A protein and the small-molecule ligand that binds it are described below.
Small molecule (SMILES): Cc1ccc(NC(=O)Nc2cccc(C(=O)O)c2)cc1

Binding-site contacts:
Ligand atom CAO contacts residue THR81 of chain 1.B at 3.5 Å.
Ligand atom OAB contacts residue SER82 of chain 1.B at 3.0 Å (h-bond).
Ligand atom CAL contacts residue LYS54 of chain 1.B at 3.3 Å.
Ligand atom CAE contacts residue TYR155 of chain 1.B at 3.4 Å (hydrophobic).
Ligand atom CAS contacts residue GOL1 of chain 1.J at 3.5 Å.
Ligand atom OAB contacts residue THR81 of chain 1.B at 2.6 Å (h-bond).
Ligand atom OAB contacts residue THR85 of chain 1.B at 3.3 Å (h-bond).
Ligand atom CAG contacts residue TYR155 of chain 1.B at 3.6 Å (hydrophobic).
Ligand atom OAC contacts residue PLP1 of chain 1.H at 3.6 Å.
Ligand atom NAN contacts residue GOL1 of chain 1.J at 3.4 Å.
Ligand atom OAD contacts residue LYS54 of chain 1.B at 3.7 Å.
Ligand atom CAP contacts residue GOL1 of chain 1.J at 3.5 Å.
Ligand atom CAO contacts residue THR85 of chain 1.B at 3.3 Å.
Ligand atom CAE contacts residue THR188 of chain 1.B at 3.7 Å.
Ligand atom CAT contacts residue LYS54 of chain 1.B at 3.6 Å.
Ligand atom NAM contacts residue PLP1 of chain 1.H at 3.5 Å.
Ligand atom NAN contacts residue PLP1 of chain 1.H at 3.4 Å.
Ligand atom CAI contacts residue ALA211 of chain 1.B at 3.5 Å (hydrophobic).
Ligand atom OAC contacts residue GLY187 of chain 1.B at 3.2 Å.
Ligand atom CAA contacts residue ALA271 of chain 1.B at 3.4 Å (hydrophobic).
Ligand atom CAT contacts residue SER82 of chain 1.B at 3.3 Å.
Ligand atom CAL contacts residue PLP1 of chain 1.H at 3.6 Å.
Ligand atom CAP contacts residue PLP1 of chain 1.H at 3.5 Å.
Ligand atom OAD contacts residue SER82 of chain 1.B at 3.7 Å.
Ligand atom CAA contacts residue PRO213 of chain 1.B at 3.5 Å (hydrophobic).
Ligand atom CAG contacts residue GLN154 of chain 1.B at 3.6 Å.
Ligand atom CAF contacts residue GOL1 of chain 1.J at 3.5 Å.
Ligand atom CAK contacts residue PLP1 of chain 1.H at 3.7 Å.
Ligand atom OAD contacts residue THR85 of chain 1.B at 2.9 Å (h-bond).
Ligand atom CAO contacts residue SER82 of chain 1.B at 3.4 Å.
Ligand atom OAB contacts residue GLN154 of chain 1.B at 2.9 Å (h-bond).
Ligand atom CAL contacts residue SER82 of chain 1.B at 3.0 Å.
Ligand atom CAF contacts residue GLY187 of chain 1.B at 3.8 Å.
Ligand atom CAA contacts residue GLU212 of chain 1.B at 3.6 Å.
Ligand atom CAS contacts residue PLP1 of chain 1.H at 3.5 Å.
Ligand atom OAD contacts residue ASN84 of chain 1.B at 3.1 Å (h-bond).
Ligand atom CAJ contacts residue GOL1 of chain 1.J at 3.6 Å.
Ligand atom CAJ contacts residue SER268 of chain 1.B at 3.5 Å.
Ligand atom OAD contacts residue THR81 of chain 1.B at 3.5 Å (h-bond).
Ligand atom CAS contacts residue SER82 of chain 1.B at 3.7 Å.

Sequence of chain 1.B:
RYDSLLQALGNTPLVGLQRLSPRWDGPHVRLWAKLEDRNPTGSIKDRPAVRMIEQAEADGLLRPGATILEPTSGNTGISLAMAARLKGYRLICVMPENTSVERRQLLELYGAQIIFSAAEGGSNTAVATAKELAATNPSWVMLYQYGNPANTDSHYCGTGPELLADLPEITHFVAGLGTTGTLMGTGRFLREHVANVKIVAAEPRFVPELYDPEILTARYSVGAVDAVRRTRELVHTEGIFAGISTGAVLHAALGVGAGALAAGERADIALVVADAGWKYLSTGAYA